Sequence of chain 1.A:
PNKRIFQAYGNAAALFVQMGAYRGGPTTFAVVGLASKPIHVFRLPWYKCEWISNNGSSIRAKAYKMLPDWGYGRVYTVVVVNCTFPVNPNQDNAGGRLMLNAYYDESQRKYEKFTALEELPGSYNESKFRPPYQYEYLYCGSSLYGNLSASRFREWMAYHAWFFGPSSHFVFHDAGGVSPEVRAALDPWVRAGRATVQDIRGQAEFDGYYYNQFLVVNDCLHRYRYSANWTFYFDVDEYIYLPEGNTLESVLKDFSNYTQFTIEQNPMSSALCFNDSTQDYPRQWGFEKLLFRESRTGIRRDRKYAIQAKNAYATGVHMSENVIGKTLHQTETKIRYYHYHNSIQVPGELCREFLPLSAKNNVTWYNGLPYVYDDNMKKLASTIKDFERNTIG

A protein and the small-molecule ligand that binds it are described below.
Small molecule (SMILES): CC(=O)N[C@@H]1[C@@H](O)[C@H](O)[C@@H](CO)O[C@H]1O

Binding-site contacts:
Ligand atom C7 contacts residue ASN80 of chain 1.A at 3.8 Å.
Ligand atom C2 contacts residue SER82 of chain 1.A at 4.4 Å.
Ligand atom O5 contacts residue ASN80 of chain 1.A at 2.5 Å (h-bond).
Ligand atom C3 contacts residue ASN80 of chain 1.A at 3.8 Å.
Ligand atom C2 contacts residue ASN80 of chain 1.A at 2.6 Å.
Ligand atom C6 contacts residue GLN116 of chain 1.A at 4.4 Å.
Ligand atom C4 contacts residue ASN80 of chain 1.A at 4.3 Å.
Ligand atom N2 contacts residue SER82 of chain 1.A at 3.9 Å.
Ligand atom C1 contacts residue ASN80 of chain 1.A at 1.5 Å.
Ligand atom C1 contacts residue SER82 of chain 1.A at 3.8 Å.
Ligand atom N2 contacts residue ASN80 of chain 1.A at 2.9 Å (h-bond).
Ligand atom C5 contacts residue ASN80 of chain 1.A at 3.6 Å.
Ligand atom O7 contacts residue ASN80 of chain 1.A at 4.4 Å.
Ligand atom C8 contacts residue ASN80 of chain 1.A at 3.4 Å.